The small molecule below binds the protein below.
Small molecule (SMILES): CC(=O)N[C@@H]1[C@@H](O)[C@H](O)[C@@H](CO)O[C@H]1O

Sequence of chain 1.C:
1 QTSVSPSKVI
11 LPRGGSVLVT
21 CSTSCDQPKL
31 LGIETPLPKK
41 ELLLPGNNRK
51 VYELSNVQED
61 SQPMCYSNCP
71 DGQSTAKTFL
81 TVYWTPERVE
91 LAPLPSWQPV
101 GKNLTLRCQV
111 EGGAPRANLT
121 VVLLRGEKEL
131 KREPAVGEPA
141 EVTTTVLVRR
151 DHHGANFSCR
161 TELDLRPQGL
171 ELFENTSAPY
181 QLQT

Binding-site contacts:
Ligand atom C7 contacts residue ASN103 of chain 1.C at 3.9 Å.
Ligand atom C2 contacts residue ASN103 of chain 1.C at 2.5 Å.
Ligand atom C4 contacts residue ASN103 of chain 1.C at 4.2 Å.
Ligand atom O5 contacts residue ASN103 of chain 1.C at 2.4 Å (h-bond).
Ligand atom C6 contacts residue THR145 of chain 1.C at 4.0 Å.
Ligand atom C5 contacts residue ASN103 of chain 1.C at 3.7 Å.
Ligand atom O5 contacts residue THR145 of chain 1.C at 3.1 Å (h-bond).
Ligand atom C8 contacts residue ASN103 of chain 1.C at 4.0 Å.
Ligand atom C2 contacts residue THR145 of chain 1.C at 4.5 Å.
Ligand atom C3 contacts residue ASN103 of chain 1.C at 3.8 Å.
Ligand atom C5 contacts residue THR145 of chain 1.C at 4.2 Å.
Ligand atom C1 contacts residue THR145 of chain 1.C at 4.0 Å.
Ligand atom N2 contacts residue ASN103 of chain 1.C at 2.8 Å (h-bond).
Ligand atom C1 contacts residue ASN103 of chain 1.C at 1.4 Å.